Binding-site contacts:
Ligand atom C10 contacts residue PHE336 of chain 1.C at 3.6 Å (hydrophobic).
Ligand atom C3 contacts residue PHE336 of chain 1.C at 4.0 Å (hydrophobic).
Ligand atom C2 contacts residue TRP296 of chain 1.C at 4.2 Å (hydrophobic).
Ligand atom O1 contacts residue GLY285 of chain 1.C at 3.3 Å.
Ligand atom C5 contacts residue PHE336 of chain 1.C at 3.6 Å (hydrophobic).
Ligand atom C5 contacts residue GLN333 of chain 1.C at 4.1 Å.
Ligand atom C7 contacts residue ILE300 of chain 1.C at 4.1 Å (hydrophobic).
Ligand atom N3 contacts residue PHE336 of chain 1.C at 3.7 Å.
Ligand atom C3 contacts residue GLN333 of chain 1.C at 3.2 Å.
Ligand atom C2 contacts residue PRO286 of chain 1.C at 4.0 Å (hydrophobic).
Ligand atom O1 contacts residue GLN333 of chain 1.C at 4.0 Å.
Ligand atom O1 contacts residue TRP296 of chain 1.C at 4.0 Å.
Ligand atom C5 contacts residue ILE300 of chain 1.C at 4.1 Å (hydrophobic).
Ligand atom N2 contacts residue HIS293 of chain 1.C at 4.0 Å.
Ligand atom C6 contacts residue HIS293 of chain 1.C at 3.8 Å.
Ligand atom CL1 contacts residue TYR83 of chain 1.C at 3.5 Å.
Ligand atom C4 contacts residue ILE300 of chain 1.C at 4.0 Å (hydrophobic).
Ligand atom C7 contacts residue PHE336 of chain 1.C at 4.2 Å (hydrophobic).
Ligand atom C6 contacts residue THR297 of chain 1.C at 3.7 Å.
Ligand atom O1 contacts residue THR297 of chain 1.C at 3.3 Å (h-bond).
Ligand atom CL2 contacts residue LEU242 of chain 1.C at 3.9 Å.
Ligand atom C6 contacts residue GLY285 of chain 1.C at 3.8 Å.
Ligand atom N2 contacts residue THR297 of chain 1.C at 3.7 Å.
Ligand atom C6 contacts residue PRO286 of chain 1.C at 3.5 Å (hydrophobic).
Ligand atom C10 contacts residue PHE304 of chain 1.C at 4.0 Å (hydrophobic).
Ligand atom O1 contacts residue PRO286 of chain 1.C at 3.4 Å.
Ligand atom C1 contacts residue TYR83 of chain 1.C at 3.3 Å (hydrophobic).
Ligand atom CL1 contacts residue HIS84 of chain 1.C at 4.2 Å.
Ligand atom N1 contacts residue TYR83 of chain 1.C at 3.9 Å.
Ligand atom C8 contacts residue PHE336 of chain 1.C at 3.4 Å (hydrophobic).
Ligand atom C6 contacts residue GLN333 of chain 1.C at 3.8 Å.
Ligand atom C4 contacts residue PHE336 of chain 1.C at 3.9 Å (hydrophobic).
Ligand atom N2 contacts residue PRO286 of chain 1.C at 4.1 Å.
Ligand atom N3 contacts residue GLN333 of chain 1.C at 2.9 Å (h-bond).
Ligand atom C2 contacts residue TYR83 of chain 1.C at 3.7 Å (hydrophobic).
Ligand atom O1 contacts residue HIS293 of chain 1.C at 2.6 Å (h-bond).
Ligand atom C9 contacts residue PHE336 of chain 1.C at 4.0 Å (hydrophobic).
Ligand atom C3 contacts residue ILE300 of chain 1.C at 4.3 Å (hydrophobic).
Ligand atom C2 contacts residue GLY285 of chain 1.C at 3.7 Å.
Ligand atom N2 contacts residue GLN333 of chain 1.C at 2.8 Å (h-bond).

This small molecule binds to this protein.
Small molecule (SMILES): O=C1CN2Cc3c(ccc(Cl)c3Cl)N=C2N1

Sequence of chain 1.C:
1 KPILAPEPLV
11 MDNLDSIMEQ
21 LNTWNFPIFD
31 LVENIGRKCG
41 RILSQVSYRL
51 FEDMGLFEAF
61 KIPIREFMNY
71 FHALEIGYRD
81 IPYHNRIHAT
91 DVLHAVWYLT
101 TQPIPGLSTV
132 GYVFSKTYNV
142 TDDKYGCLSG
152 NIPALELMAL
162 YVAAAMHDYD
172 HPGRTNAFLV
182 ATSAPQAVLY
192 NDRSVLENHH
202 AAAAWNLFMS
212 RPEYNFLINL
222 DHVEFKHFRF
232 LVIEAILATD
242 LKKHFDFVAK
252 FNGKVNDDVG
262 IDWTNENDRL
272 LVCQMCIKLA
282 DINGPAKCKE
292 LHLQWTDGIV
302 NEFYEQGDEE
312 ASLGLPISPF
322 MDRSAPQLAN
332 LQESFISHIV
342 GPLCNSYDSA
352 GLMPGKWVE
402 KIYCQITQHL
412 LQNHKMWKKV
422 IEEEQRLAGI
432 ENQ